Binding-site contacts:
Ligand atom C21 contacts residue TRP40 of chain 1.A at 3.9 Å (hydrophobic).
Ligand atom N3 contacts residue TYR98 of chain 1.A at 3.5 Å.
Ligand atom C23 contacts residue ILE105 of chain 1.A at 3.7 Å (hydrophobic).
Ligand atom N6 contacts residue LEU53 of chain 1.A at 4.1 Å.
Ligand atom C20 contacts residue ILE105 of chain 1.A at 3.9 Å (hydrophobic).
Ligand atom N3 contacts residue ASN99 of chain 1.A at 3.0 Å (h-bond).
Ligand atom C21 contacts residue PRO41 of chain 1.A at 4.2 Å (hydrophobic).
Ligand atom C2 contacts residue ASN99 of chain 1.A at 3.7 Å.
Ligand atom C5 contacts residue ILE105 of chain 1.A at 4.2 Å (hydrophobic).
Ligand atom N1 contacts residue ILE105 of chain 1.A at 4.2 Å.
Ligand atom C24 contacts residue PRO41 of chain 1.A at 3.8 Å (hydrophobic).
Ligand atom C25 contacts residue VAL46 of chain 1.A at 3.8 Å (hydrophobic).
Ligand atom C22 contacts residue ASP104 of chain 1.A at 3.7 Å.
Ligand atom C24 contacts residue VAL46 of chain 1.A at 3.9 Å (hydrophobic).
Ligand atom C23 contacts residue FMT1 of chain 1.F at 3.4 Å.
Ligand atom N3 contacts residue TYR56 of chain 1.A at 4.1 Å.
Ligand atom C2 contacts residue TYR98 of chain 1.A at 3.9 Å (hydrophobic).
Ligand atom C8 contacts residue FMT1 of chain 1.F at 3.7 Å.
Ligand atom N1 contacts residue LEU53 of chain 1.A at 4.2 Å.
Ligand atom C7 contacts residue LEU53 of chain 1.A at 4.0 Å (hydrophobic).
Ligand atom C17 contacts residue FMT1 of chain 1.F at 3.7 Å.
Ligand atom C22 contacts residue MET108 of chain 1.A at 3.3 Å (hydrophobic).
Ligand atom O13 contacts residue LEU51 of chain 1.A at 3.6 Å.
Ligand atom C8 contacts residue LEU53 of chain 1.A at 3.8 Å (hydrophobic).
Ligand atom N4 contacts residue ASN99 of chain 1.A at 3.9 Å.
Ligand atom C22 contacts residue ILE105 of chain 1.A at 3.5 Å (hydrophobic).
Ligand atom C9 contacts residue TYR98 of chain 1.A at 3.6 Å (hydrophobic).
Ligand atom C9 contacts residue FMT1 of chain 1.F at 4.0 Å.
Ligand atom C20 contacts residue TRP40 of chain 1.A at 3.5 Å (hydrophobic).
Ligand atom N18 contacts residue FMT1 of chain 1.F at 3.5 Å (h-bond).
Ligand atom O13 contacts residue TRP40 of chain 1.A at 4.0 Å.
Ligand atom C23 contacts residue ASP104 of chain 1.A at 3.4 Å.
Ligand atom N4 contacts residue TYR56 of chain 1.A at 4.0 Å.
Ligand atom C25 contacts residue PHE42 of chain 1.A at 3.9 Å (hydrophobic).
Ligand atom C9 contacts residue ASN99 of chain 1.A at 3.3 Å.
Ligand atom C25 contacts residue PRO41 of chain 1.A at 3.5 Å (hydrophobic).
Ligand atom C21 contacts residue ILE105 of chain 1.A at 3.4 Å (hydrophobic).
Ligand atom C12 contacts residue LEU51 of chain 1.A at 3.6 Å (hydrophobic).
Ligand atom C19 contacts residue FMT1 of chain 1.F at 4.1 Å.
Ligand atom C21 contacts residue MET108 of chain 1.A at 3.3 Å (hydrophobic).

The protein below binds the small molecule below.
Small molecule (SMILES): CCc1nnc2ccc(N[C@H](CO)Cc3c[nH]c4ccccc34)nn12

Sequence of chain 1.A:
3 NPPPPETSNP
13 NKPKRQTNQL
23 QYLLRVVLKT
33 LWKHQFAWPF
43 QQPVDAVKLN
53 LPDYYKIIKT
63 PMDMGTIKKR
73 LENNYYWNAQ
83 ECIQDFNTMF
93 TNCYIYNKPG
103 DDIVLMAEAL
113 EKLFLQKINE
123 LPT